Binding-site contacts:
Ligand atom O6 contacts residue ARG210 of chain 1.A at 3.4 Å.
Ligand atom C6 contacts residue TYR242 of chain 1.A at 3.3 Å (hydrophobic).
Ligand atom O6 contacts residue TYR242 of chain 1.A at 3.3 Å.
Ligand atom C81 contacts residue ARG210 of chain 1.A at 3.8 Å.
Ligand atom C2 contacts residue ASP213 of chain 1.A at 3.4 Å.
Ligand atom N91 contacts residue ARG210 of chain 1.A at 3.7 Å.
Ligand atom N2 contacts residue THR234 of chain 1.A at 3.1 Å (h-bond).
Ligand atom C5 contacts residue TYR242 of chain 1.A at 3.7 Å (hydrophobic).
Ligand atom C8 contacts residue TYR242 of chain 1.A at 3.6 Å (hydrophobic).
Ligand atom O4' contacts residue GLY241 of chain 1.A at 3.1 Å.
Ligand atom N9 contacts residue TYR242 of chain 1.A at 3.6 Å.
Ligand atom C61 contacts residue ARG210 of chain 1.A at 3.4 Å.
Ligand atom O4' contacts residue TYR242 of chain 1.A at 3.6 Å (h-bond).
Ligand atom O1P contacts residue ARG245 of chain 1.A at 3.3 Å.
Ligand atom N31 contacts residue ARG210 of chain 1.A at 3.8 Å.
Ligand atom O11 contacts residue ARG4 of chain 1.A at 3.2 Å (salt-bridge).
Ligand atom N11 contacts residue ARG210 of chain 1.A at 3.8 Å.
Ligand atom C1' contacts residue GLY238 of chain 1.A at 3.1 Å.
Ligand atom N2 contacts residue LEU231 of chain 1.A at 3.6 Å.
Ligand atom O6 contacts residue ARG245 of chain 1.A at 2.5 Å (salt-bridge).
Ligand atom O61 contacts residue ARG210 of chain 1.A at 3.2 Å.
Ligand atom C41 contacts residue ARG210 of chain 1.A at 3.7 Å.
Ligand atom O6 contacts residue ASP213 of chain 1.A at 3.6 Å.
Ligand atom N7 contacts residue ARG245 of chain 1.A at 2.8 Å (salt-bridge).
Ligand atom N7 contacts residue ARG210 of chain 1.A at 3.8 Å.
Ligand atom C51 contacts residue ARG210 of chain 1.A at 3.6 Å.
Ligand atom N1 contacts residue ASP213 of chain 1.A at 2.6 Å (salt-bridge).
Ligand atom O2' contacts residue GLY238 of chain 1.A at 3.6 Å.
Ligand atom N2 contacts residue ASP213 of chain 1.A at 3.0 Å (salt-bridge).
Ligand atom C2A contacts residue ARG210 of chain 1.A at 3.8 Å.
Ligand atom O4' contacts residue GLY238 of chain 1.A at 3.6 Å.
Ligand atom C2 contacts residue LEU231 of chain 1.A at 3.8 Å (hydrophobic).
Ligand atom N9 contacts residue GLY238 of chain 1.A at 3.7 Å.
Ligand atom C6 contacts residue ASP213 of chain 1.A at 3.5 Å.
Ligand atom C1' contacts residue TYR242 of chain 1.A at 3.8 Å (hydrophobic).
Ligand atom C8 contacts residue GLY241 of chain 1.A at 3.8 Å.
Ligand atom C6 contacts residue ARG245 of chain 1.A at 3.7 Å.
Ligand atom O1P contacts residue ARG210 of chain 1.A at 2.9 Å (salt-bridge).
Ligand atom C5 contacts residue ARG245 of chain 1.A at 3.8 Å.
Ligand atom N7 contacts residue TYR242 of chain 1.A at 3.7 Å.

A small-molecule ligand and the protein it binds are described below.
Small molecule (SMILES): Nc1nc2c(ncn2[C@@H]2O[C@@H]3CO[P](=O)(O)O[C@H]4[C@@H](O)[C@H](n5cnc6c(=O)[nH]c(N)nc65)O[C@@H]4CO[P](=O)(O)O[C@H]3[C@H]2O)c(=O)[nH]1

Sequence of chain 1.A:
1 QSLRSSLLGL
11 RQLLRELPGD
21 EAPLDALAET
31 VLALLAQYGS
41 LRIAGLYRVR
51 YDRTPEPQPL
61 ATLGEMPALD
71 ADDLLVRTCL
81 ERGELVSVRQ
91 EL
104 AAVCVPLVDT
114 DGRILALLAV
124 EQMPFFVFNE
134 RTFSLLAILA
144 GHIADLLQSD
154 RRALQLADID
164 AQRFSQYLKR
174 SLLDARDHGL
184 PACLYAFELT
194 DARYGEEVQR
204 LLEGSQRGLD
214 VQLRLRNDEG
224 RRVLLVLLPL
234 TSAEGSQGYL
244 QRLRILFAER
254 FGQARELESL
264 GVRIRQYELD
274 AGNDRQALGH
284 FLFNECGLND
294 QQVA